A small-molecule ligand and the protein it binds are described below.
Small molecule (SMILES): Nc1ccc(S(=O)(=O)N2CCN(c3ncc(C(O)(C(F)(F)F)C(F)(F)F)cc3-c3cccnc3)CC2)cn1

Binding-site contacts:
Ligand atom N3 contacts residue TRP529 of chain 1.B at 3.3 Å.
Ligand atom F3 contacts residue GLU44 of chain 1.B at 3.6 Å.
Ligand atom O3 contacts residue ASP229 of chain 1.B at 3.5 Å (salt-bridge).
Ligand atom F6 contacts residue HIS516 of chain 1.B at 3.0 Å.
Ligand atom F2 contacts residue HIS516 of chain 1.B at 3.2 Å.
Ligand atom F4 contacts residue HIS516 of chain 1.B at 3.5 Å.
Ligand atom C15 contacts residue TYR36 of chain 1.B at 3.4 Å (hydrophobic).
Ligand atom F5 contacts residue MET534 of chain 1.B at 3.1 Å.
Ligand atom N4 contacts residue ALA39 of chain 1.B at 3.4 Å (h-bond).
Ligand atom N5 contacts residue ARG227 of chain 1.B at 3.6 Å.
Ligand atom F1 contacts residue ARG537 of chain 1.B at 3.5 Å.
Ligand atom F5 contacts residue ALA533 of chain 1.B at 3.0 Å.
Ligand atom N6 contacts residue GLY193 of chain 1.B at 2.9 Å (h-bond).
Ligand atom O2 contacts residue LYS526 of chain 1.B at 3.3 Å.
Ligand atom N6 contacts residue MET225 of chain 1.B at 3.0 Å (h-bond).
Ligand atom C1 contacts residue ALA533 of chain 1.B at 3.6 Å (hydrophobic).
Ligand atom F3 contacts residue VAL40 of chain 1.B at 3.5 Å.
Ligand atom C2 contacts residue ALA533 of chain 1.B at 3.6 Å (hydrophobic).
Ligand atom F6 contacts residue MET534 of chain 1.B at 3.6 Å.
Ligand atom O1 contacts residue ARG537 of chain 1.B at 2.9 Å (salt-bridge).
Ligand atom N1 contacts residue ARG530 of chain 1.B at 3.5 Å (salt-bridge).
Ligand atom C3 contacts residue ARG530 of chain 1.B at 3.4 Å.
Ligand atom O2 contacts residue ARG227 of chain 1.B at 3.5 Å.
Ligand atom N6 contacts residue ARG227 of chain 1.B at 3.5 Å (salt-bridge).
Ligand atom F6 contacts residue ARG530 of chain 1.B at 3.5 Å.
Ligand atom C13 contacts residue ALA39 of chain 1.B at 3.4 Å (hydrophobic).
Ligand atom F1 contacts residue HIS516 of chain 1.B at 3.4 Å.
Ligand atom O3 contacts residue ARG227 of chain 1.B at 3.6 Å.
Ligand atom C5 contacts residue ALA533 of chain 1.B at 3.6 Å (hydrophobic).
Ligand atom F2 contacts residue GLU44 of chain 1.B at 3.2 Å.
Ligand atom F3 contacts residue ARG537 of chain 1.B at 3.6 Å.
Ligand atom O3 contacts residue TRP529 of chain 1.B at 3.6 Å.
Ligand atom C9 contacts residue TRP529 of chain 1.B at 3.7 Å (hydrophobic).
Ligand atom N4 contacts residue PRO41 of chain 1.B at 3.4 Å.
Ligand atom F4 contacts residue ARG537 of chain 1.B at 3.2 Å.
Ligand atom C11 contacts residue GLU44 of chain 1.B at 3.5 Å.
Ligand atom N6 contacts residue ASN221 of chain 1.B at 3.5 Å (h-bond).
Ligand atom C10 contacts residue GLU44 of chain 1.B at 3.6 Å.
Ligand atom N6 contacts residue PRO41 of chain 1.B at 3.6 Å.
Ligand atom F2 contacts residue ARG530 of chain 1.B at 3.5 Å.

Sequence of chain 1.B:
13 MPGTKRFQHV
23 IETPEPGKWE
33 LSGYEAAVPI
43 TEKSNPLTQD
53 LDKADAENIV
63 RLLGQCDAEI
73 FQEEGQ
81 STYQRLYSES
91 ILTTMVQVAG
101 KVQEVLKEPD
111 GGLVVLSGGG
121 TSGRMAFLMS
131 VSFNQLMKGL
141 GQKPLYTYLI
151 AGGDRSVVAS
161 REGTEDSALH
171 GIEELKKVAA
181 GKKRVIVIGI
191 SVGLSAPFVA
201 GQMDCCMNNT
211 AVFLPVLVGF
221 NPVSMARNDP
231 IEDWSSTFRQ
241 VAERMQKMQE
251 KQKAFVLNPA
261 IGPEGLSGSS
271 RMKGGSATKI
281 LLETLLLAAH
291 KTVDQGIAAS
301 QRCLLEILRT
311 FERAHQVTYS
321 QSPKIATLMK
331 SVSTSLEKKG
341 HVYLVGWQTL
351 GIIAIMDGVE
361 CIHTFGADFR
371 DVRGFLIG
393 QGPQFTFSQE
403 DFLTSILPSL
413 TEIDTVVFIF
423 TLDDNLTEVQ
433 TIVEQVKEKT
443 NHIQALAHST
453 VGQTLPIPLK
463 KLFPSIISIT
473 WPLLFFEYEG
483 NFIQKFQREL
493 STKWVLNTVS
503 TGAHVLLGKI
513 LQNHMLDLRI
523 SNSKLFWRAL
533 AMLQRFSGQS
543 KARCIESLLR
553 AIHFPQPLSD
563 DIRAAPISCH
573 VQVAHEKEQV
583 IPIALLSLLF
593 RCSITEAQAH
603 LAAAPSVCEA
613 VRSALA